Sequence of chain 1.E:
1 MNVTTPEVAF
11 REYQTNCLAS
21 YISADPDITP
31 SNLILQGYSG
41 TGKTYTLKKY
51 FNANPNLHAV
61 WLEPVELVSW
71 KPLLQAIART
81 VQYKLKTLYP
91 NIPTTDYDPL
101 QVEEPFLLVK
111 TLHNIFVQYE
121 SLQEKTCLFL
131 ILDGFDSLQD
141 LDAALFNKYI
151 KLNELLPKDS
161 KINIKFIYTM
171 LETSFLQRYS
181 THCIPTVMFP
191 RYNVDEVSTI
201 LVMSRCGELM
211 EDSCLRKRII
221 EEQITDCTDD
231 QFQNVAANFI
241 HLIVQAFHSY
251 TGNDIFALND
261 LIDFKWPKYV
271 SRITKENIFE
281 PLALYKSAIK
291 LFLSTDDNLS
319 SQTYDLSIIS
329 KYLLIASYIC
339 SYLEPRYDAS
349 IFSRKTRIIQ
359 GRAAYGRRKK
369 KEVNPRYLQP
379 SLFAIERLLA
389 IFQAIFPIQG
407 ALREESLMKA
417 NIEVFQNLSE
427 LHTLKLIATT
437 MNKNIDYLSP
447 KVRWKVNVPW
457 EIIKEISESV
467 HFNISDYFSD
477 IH

Sequence of chain 1.D:
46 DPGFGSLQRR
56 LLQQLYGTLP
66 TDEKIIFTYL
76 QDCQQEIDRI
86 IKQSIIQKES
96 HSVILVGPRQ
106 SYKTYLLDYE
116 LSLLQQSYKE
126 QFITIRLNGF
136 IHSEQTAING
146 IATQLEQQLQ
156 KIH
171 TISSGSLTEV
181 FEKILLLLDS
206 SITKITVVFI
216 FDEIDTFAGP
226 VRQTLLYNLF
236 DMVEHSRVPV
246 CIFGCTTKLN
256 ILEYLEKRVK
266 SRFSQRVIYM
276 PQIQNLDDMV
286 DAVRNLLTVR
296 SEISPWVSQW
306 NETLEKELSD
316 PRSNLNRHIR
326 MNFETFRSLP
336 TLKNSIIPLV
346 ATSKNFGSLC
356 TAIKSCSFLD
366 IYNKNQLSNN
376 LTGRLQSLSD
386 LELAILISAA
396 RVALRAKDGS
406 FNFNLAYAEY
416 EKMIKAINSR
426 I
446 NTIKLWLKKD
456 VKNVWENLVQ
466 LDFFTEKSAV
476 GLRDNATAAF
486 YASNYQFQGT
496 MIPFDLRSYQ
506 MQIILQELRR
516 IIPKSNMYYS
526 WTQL

Binding-site contacts:
Ligand atom PB contacts residue SER106 of chain 1.D at 4.0 Å.
Ligand atom S1G contacts residue PRO103 of chain 1.D at 3.5 Å (h-bond).
Ligand atom O1B contacts residue THR109 of chain 1.D at 3.9 Å.
Ligand atom O3A contacts residue TYR107 of chain 1.D at 3.4 Å (h-bond).
Ligand atom O1B contacts residue TYR107 of chain 1.D at 3.3 Å (h-bond).
Ligand atom O1B contacts residue LYS108 of chain 1.D at 2.6 Å (salt-bridge).
Ligand atom O3A contacts residue SER106 of chain 1.D at 3.6 Å.
Ligand atom O2G contacts residue MG1 of chain 1.M at 2.2 Å.
Ligand atom PB contacts residue LYS108 of chain 1.D at 3.6 Å.
Ligand atom O1A contacts residue THR109 of chain 1.D at 3.3 Å (h-bond).
Ligand atom O2B contacts residue THR109 of chain 1.D at 2.8 Å (h-bond).
Ligand atom C3' contacts residue GLN105 of chain 1.D at 3.7 Å.
Ligand atom PB contacts residue TYR107 of chain 1.D at 4.0 Å.
Ligand atom PG contacts residue LYS108 of chain 1.D at 3.1 Å.
Ligand atom N7 contacts residue TYR110 of chain 1.D at 3.9 Å.
Ligand atom PB contacts residue GLN105 of chain 1.D at 3.9 Å.
Ligand atom C5' contacts residue GLN105 of chain 1.D at 3.5 Å.
Ligand atom O1A contacts residue TYR110 of chain 1.D at 3.0 Å (h-bond).
Ligand atom O1B contacts residue SER106 of chain 1.D at 3.5 Å (h-bond).
Ligand atom O2G contacts residue THR109 of chain 1.D at 3.2 Å (h-bond).
Ligand atom N9 contacts residue TYR110 of chain 1.D at 3.9 Å.
Ligand atom N3 contacts residue TYR61 of chain 1.D at 3.5 Å (h-bond).
Ligand atom S1G contacts residue LYS108 of chain 1.D at 1.6 Å (salt-bridge).
Ligand atom C2 contacts residue GLY62 of chain 1.D at 3.5 Å.
Ligand atom O4' contacts residue TYR107 of chain 1.D at 3.6 Å.
Ligand atom O3B contacts residue GLN105 of chain 1.D at 3.2 Å (h-bond).
Ligand atom N6 contacts residue ASP113 of chain 1.D at 3.0 Å (salt-bridge).
Ligand atom O3A contacts residue GLN105 of chain 1.D at 3.3 Å.
Ligand atom C4' contacts residue TYR107 of chain 1.D at 3.7 Å (hydrophobic).
Ligand atom C8 contacts residue TYR110 of chain 1.D at 4.0 Å (hydrophobic).
Ligand atom O2A contacts residue GLN105 of chain 1.D at 3.6 Å.
Ligand atom O3G contacts residue ARG104 of chain 1.D at 2.4 Å (salt-bridge).
Ligand atom PG contacts residue MG1 of chain 1.M at 3.6 Å.
Ligand atom PG contacts residue ARG104 of chain 1.D at 3.8 Å.
Ligand atom C4 contacts residue TYR110 of chain 1.D at 3.6 Å (hydrophobic).
Ligand atom O1A contacts residue LYS108 of chain 1.D at 3.7 Å.
Ligand atom O3B contacts residue LYS108 of chain 1.D at 3.5 Å (salt-bridge).
Ligand atom O2G contacts residue LYS108 of chain 1.D at 3.8 Å.
Ligand atom O3' contacts residue LYS338 of chain 1.D at 3.6 Å.
Ligand atom N3 contacts residue TYR110 of chain 1.D at 3.8 Å.

The small molecule below binds the protein below.
Small molecule (SMILES): Nc1ncnc2c1ncn2[C@@H]1O[C@H](COP(=O)(O)OP(=O)(O)OP(O)(O)=S)[C@@H](O)[C@H]1O